Binding-site contacts:
Ligand atom O6 contacts residue SER69 of chain 1.A at 3.7 Å.
Ligand atom C5 contacts residue SER69 of chain 1.A at 3.3 Å.
Ligand atom C6 contacts residue SER69 of chain 1.A at 3.6 Å.
Ligand atom C7 contacts residue ASN67 of chain 1.A at 3.4 Å.
Ligand atom O5 contacts residue SER69 of chain 1.A at 2.7 Å (h-bond).
Ligand atom C4 contacts residue ASN67 of chain 1.A at 4.2 Å.
Ligand atom C2 contacts residue ASN67 of chain 1.A at 2.4 Å.
Ligand atom N2 contacts residue ASN67 of chain 1.A at 2.9 Å (h-bond).
Ligand atom O5 contacts residue ASN67 of chain 1.A at 2.4 Å (h-bond).
Ligand atom C3 contacts residue ASN67 of chain 1.A at 3.8 Å.
Ligand atom C1 contacts residue ASN67 of chain 1.A at 1.4 Å.
Ligand atom O7 contacts residue ASN67 of chain 1.A at 3.6 Å (h-bond).
Ligand atom C5 contacts residue ASN67 of chain 1.A at 3.7 Å.
Ligand atom C1 contacts residue SER69 of chain 1.A at 3.2 Å.
Ligand atom C8 contacts residue ASN67 of chain 1.A at 4.5 Å.
Ligand atom O6 contacts residue GLU70 of chain 1.A at 4.3 Å.

Sequence of chain 1.A:
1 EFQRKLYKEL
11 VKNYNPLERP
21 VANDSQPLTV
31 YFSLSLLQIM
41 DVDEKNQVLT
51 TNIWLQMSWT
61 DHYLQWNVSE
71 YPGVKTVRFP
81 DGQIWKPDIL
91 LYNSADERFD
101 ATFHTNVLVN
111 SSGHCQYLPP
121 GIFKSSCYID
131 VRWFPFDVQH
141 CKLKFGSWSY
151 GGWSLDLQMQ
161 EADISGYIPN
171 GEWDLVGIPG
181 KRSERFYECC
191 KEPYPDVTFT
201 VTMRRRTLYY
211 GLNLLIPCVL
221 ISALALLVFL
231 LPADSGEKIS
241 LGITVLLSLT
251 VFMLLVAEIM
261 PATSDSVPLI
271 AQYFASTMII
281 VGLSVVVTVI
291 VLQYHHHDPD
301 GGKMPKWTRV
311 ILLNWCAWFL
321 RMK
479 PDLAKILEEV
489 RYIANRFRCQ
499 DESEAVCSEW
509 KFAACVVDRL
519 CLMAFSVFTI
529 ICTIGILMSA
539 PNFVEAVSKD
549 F

This protein binds this small molecule.
Small molecule (SMILES): CC(=O)N[C@@H]1[C@@H](O)[C@H](O)[C@@H](CO)O[C@H]1O